Sequence of chain 22.E:
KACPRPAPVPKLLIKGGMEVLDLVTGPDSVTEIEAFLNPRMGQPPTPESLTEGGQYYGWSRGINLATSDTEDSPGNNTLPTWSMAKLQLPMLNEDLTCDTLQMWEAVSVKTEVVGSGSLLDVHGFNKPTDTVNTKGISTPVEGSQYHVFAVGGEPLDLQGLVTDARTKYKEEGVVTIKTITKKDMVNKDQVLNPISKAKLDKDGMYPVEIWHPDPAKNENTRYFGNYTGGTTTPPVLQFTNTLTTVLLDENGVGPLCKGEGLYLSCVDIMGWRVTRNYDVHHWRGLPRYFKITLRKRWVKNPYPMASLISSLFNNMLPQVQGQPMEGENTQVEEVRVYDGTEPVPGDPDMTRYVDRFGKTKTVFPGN

This protein binds this small molecule.
Small molecule (SMILES): CC(=O)N[C@@H]1[C@@H](O[C@@H]2O[C@H](CO)[C@H](O)[C@H](O[C@]3(C(=O)O)C[C@H](O)[C@@H](NC(C)=O)[C@H]([C@H](O)[C@H](O)CO)O3)[C@H]2O)[C@H](O)[C@@H](CO[C@]2(C(=O)O)C[C@H](O)[C@@H](NC(C)=O)[C@H]([C@H](O)[C@H](O)CO)O2)O[C@H]1O

Binding-site contacts:
Ligand atom C6 contacts residue THR94 of chain 22.D at 4.3 Å.
Ligand atom C5 contacts residue TYR72 of chain 22.D at 3.5 Å (hydrophobic).
Ligand atom O1A contacts residue TYR72 of chain 22.D at 3.4 Å.
Ligand atom O1B contacts residue TYR72 of chain 22.D at 4.0 Å.
Ligand atom O4 contacts residue ARG77 of chain 22.D at 4.2 Å.
Ligand atom O3 contacts residue GLY78 of chain 22.D at 3.7 Å.
Ligand atom O1A contacts residue GLY78 of chain 22.D at 3.8 Å.
Ligand atom C8 contacts residue ARG77 of chain 22.D at 4.2 Å.
Ligand atom C5 contacts residue ASN93 of chain 22.D at 4.1 Å.
Ligand atom C3 contacts residue VAL296 of chain 22.D at 3.6 Å (hydrophobic).
Ligand atom C6 contacts residue ASN93 of chain 22.D at 3.4 Å.
Ligand atom O8 contacts residue ARG77 of chain 22.D at 3.5 Å (salt-bridge).
Ligand atom C6 contacts residue TYR72 of chain 22.D at 3.7 Å (hydrophobic).
Ligand atom C4 contacts residue ARG77 of chain 22.D at 4.0 Å.
Ligand atom O4 contacts residue ASN80 of chain 22.D at 4.1 Å.
Ligand atom O4 contacts residue THR291 of chain 22.D at 3.9 Å.
Ligand atom O4 contacts residue TYR72 of chain 22.D at 3.7 Å.
Ligand atom C1 contacts residue ARG77 of chain 22.D at 3.1 Å.
Ligand atom C11 contacts residue TYR72 of chain 22.D at 4.2 Å (hydrophobic).
Ligand atom C3 contacts residue ARG77 of chain 22.D at 3.3 Å.
Ligand atom O1A contacts residue LYS186 of chain 22.D at 4.3 Å.
Ligand atom C3 contacts residue GLY78 of chain 22.D at 3.8 Å.
Ligand atom C4 contacts residue TYR72 of chain 22.D at 3.4 Å (hydrophobic).
Ligand atom C6 contacts residue ASN80 of chain 22.D at 4.3 Å.
Ligand atom C1 contacts residue TYR72 of chain 22.D at 3.8 Å (hydrophobic).
Ligand atom C4 contacts residue VAL296 of chain 22.D at 4.2 Å (hydrophobic).
Ligand atom O1B contacts residue ARG77 of chain 22.D at 2.4 Å (salt-bridge).
Ligand atom C2 contacts residue ARG77 of chain 22.D at 4.0 Å.
Ligand atom O1A contacts residue ARG77 of chain 22.D at 2.7 Å (salt-bridge).
Ligand atom O4 contacts residue GLY78 of chain 22.D at 3.4 Å (h-bond).
Ligand atom C4 contacts residue HIS298 of chain 22.D at 3.7 Å.
Ligand atom C10 contacts residue TYR72 of chain 22.D at 4.0 Å (hydrophobic).
Ligand atom O4 contacts residue VAL296 of chain 22.D at 3.9 Å.
Ligand atom N5 contacts residue TYR72 of chain 22.D at 2.9 Å (h-bond).
Ligand atom C4 contacts residue GLY78 of chain 22.D at 3.9 Å.
Ligand atom O4 contacts residue HIS298 of chain 22.D at 2.7 Å (h-bond).
Ligand atom C2 contacts residue GLY78 of chain 22.D at 4.2 Å.
Ligand atom C3 contacts residue HIS298 of chain 22.D at 3.8 Å.
Ligand atom O6 contacts residue ASN93 of chain 22.D at 3.6 Å (h-bond).
Ligand atom O8 contacts residue TYR72 of chain 22.D at 3.4 Å (h-bond).

Sequence of chain 22.D:
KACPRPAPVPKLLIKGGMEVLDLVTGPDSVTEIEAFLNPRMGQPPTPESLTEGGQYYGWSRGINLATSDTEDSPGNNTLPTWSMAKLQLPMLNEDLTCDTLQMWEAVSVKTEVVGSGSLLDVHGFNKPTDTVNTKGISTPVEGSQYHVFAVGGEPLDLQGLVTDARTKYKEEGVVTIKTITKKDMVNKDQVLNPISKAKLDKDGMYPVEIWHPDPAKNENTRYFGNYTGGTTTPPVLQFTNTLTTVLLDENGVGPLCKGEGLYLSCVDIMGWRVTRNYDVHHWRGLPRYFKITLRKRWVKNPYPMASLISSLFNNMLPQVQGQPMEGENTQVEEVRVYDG